Binding-site contacts:
Ligand atom OP2 contacts residue SER382 of chain 1.A at 3.3 Å.
Ligand atom N1 contacts residue ARG1345 of chain 1.A at 3.1 Å (salt-bridge).
Ligand atom C6 contacts residue ARG1345 of chain 1.A at 3.4 Å.
Ligand atom N1 contacts residue LYS533 of chain 1.A at 3.5 Å (salt-bridge).
Ligand atom C5' contacts residue GLU387 of chain 1.A at 3.2 Å.
Ligand atom O3' contacts residue ARG1418 of chain 1.A at 3.5 Å (salt-bridge).
Ligand atom O6 contacts residue LYS544 of chain 1.A at 2.5 Å (salt-bridge).
Ligand atom C4' contacts residue GLU387 of chain 1.A at 3.4 Å.
Ligand atom P contacts residue ARG1418 of chain 1.A at 3.2 Å.
Ligand atom C6 contacts residue LYS386 of chain 1.A at 3.4 Å.
Ligand atom C6 contacts residue CYS1420 of chain 1.A at 3.3 Å (hydrophobic).
Ligand atom O4' contacts residue TYR1414 of chain 1.A at 3.5 Å.
Ligand atom C5 contacts residue TYR1414 of chain 1.A at 3.5 Å (hydrophobic).
Ligand atom OP1 contacts residue ARG1418 of chain 1.A at 2.6 Å (salt-bridge).
Ligand atom C2 contacts residue LEU1254 of chain 1.A at 3.1 Å (hydrophobic).
Ligand atom N3 contacts residue SER530 of chain 1.A at 3.2 Å (h-bond).
Ligand atom N1 contacts residue VAL1340 of chain 1.A at 2.5 Å (h-bond).
Ligand atom C6 contacts residue VAL1340 of chain 1.A at 3.1 Å (hydrophobic).
Ligand atom O5' contacts residue ARG1418 of chain 1.A at 3.1 Å (salt-bridge).
Ligand atom N2 contacts residue LEU1254 of chain 1.A at 2.5 Å (h-bond).
Ligand atom C6 contacts residue TYR1414 of chain 1.A at 3.5 Å (hydrophobic).
Ligand atom C8 contacts residue TYR408 of chain 1.A at 3.4 Å (hydrophobic).
Ligand atom C8 contacts residue HIS1419 of chain 1.A at 3.4 Å.
Ligand atom O2' contacts residue PRO401 of chain 1.A at 3.5 Å.
Ligand atom O4 contacts residue LYS533 of chain 1.A at 3.3 Å.
Ligand atom O3' contacts residue GLU387 of chain 1.A at 3.1 Å (salt-bridge).
Ligand atom O6 contacts residue CYS1420 of chain 1.A at 3.0 Å (h-bond).
Ligand atom N7 contacts residue TYR408 of chain 1.A at 3.2 Å.
Ligand atom O4 contacts residue ARG410 of chain 1.A at 3.4 Å (salt-bridge).
Ligand atom O4' contacts residue ASP383 of chain 1.A at 3.1 Å (salt-bridge).
Ligand atom N3 contacts residue LEU1254 of chain 1.A at 3.2 Å (h-bond).
Ligand atom O6 contacts residue VAL1340 of chain 1.A at 2.9 Å (h-bond).
Ligand atom O2 contacts residue SER530 of chain 1.A at 3.5 Å (h-bond).
Ligand atom O2' contacts residue ARG1418 of chain 1.A at 3.5 Å.
Ligand atom O3' contacts residue LYS405 of chain 1.A at 3.2 Å.
Ligand atom OP1 contacts residue LYS405 of chain 1.A at 3.5 Å (salt-bridge).
Ligand atom C2 contacts residue ARG1345 of chain 1.A at 3.3 Å.
Ligand atom O4 contacts residue LYS405 of chain 1.A at 2.9 Å (salt-bridge).
Ligand atom O2 contacts residue GLN534 of chain 1.A at 2.6 Å (h-bond).
Ligand atom OP1 contacts residue TYR408 of chain 1.A at 2.7 Å (h-bond).

A protein and the small-molecule ligand that binds it are described below.
Small molecule (SMILES): Nc1nc(=O)c2ncn([C@@H]3O[C@H](CO[P](=O)(O)O[C@H]4[C@@H](O)[C@H](n5ccc(=O)[nH]c5=O)O[C@@H]4CO[P](=O)(O)O[C@H]4[C@@H](O)[C@H](n5cnc6c(=O)nc(N)[nH]c65)O[C@@H]4CO[P](=O)(O)O[C@H]4[C@@H](O)[C@H](n5ccc(=O)[nH]c5=O)O[C@@H]4COP(=O)=O)[C@@H](O[P](=O)(O)OC[C@H]4O[C@@H](n5ccc(=O)[nH]c5=O)[C@H](O)[C@@H]4O)[C@H]3O)c2[nH]1

Sequence of chain 1.A:
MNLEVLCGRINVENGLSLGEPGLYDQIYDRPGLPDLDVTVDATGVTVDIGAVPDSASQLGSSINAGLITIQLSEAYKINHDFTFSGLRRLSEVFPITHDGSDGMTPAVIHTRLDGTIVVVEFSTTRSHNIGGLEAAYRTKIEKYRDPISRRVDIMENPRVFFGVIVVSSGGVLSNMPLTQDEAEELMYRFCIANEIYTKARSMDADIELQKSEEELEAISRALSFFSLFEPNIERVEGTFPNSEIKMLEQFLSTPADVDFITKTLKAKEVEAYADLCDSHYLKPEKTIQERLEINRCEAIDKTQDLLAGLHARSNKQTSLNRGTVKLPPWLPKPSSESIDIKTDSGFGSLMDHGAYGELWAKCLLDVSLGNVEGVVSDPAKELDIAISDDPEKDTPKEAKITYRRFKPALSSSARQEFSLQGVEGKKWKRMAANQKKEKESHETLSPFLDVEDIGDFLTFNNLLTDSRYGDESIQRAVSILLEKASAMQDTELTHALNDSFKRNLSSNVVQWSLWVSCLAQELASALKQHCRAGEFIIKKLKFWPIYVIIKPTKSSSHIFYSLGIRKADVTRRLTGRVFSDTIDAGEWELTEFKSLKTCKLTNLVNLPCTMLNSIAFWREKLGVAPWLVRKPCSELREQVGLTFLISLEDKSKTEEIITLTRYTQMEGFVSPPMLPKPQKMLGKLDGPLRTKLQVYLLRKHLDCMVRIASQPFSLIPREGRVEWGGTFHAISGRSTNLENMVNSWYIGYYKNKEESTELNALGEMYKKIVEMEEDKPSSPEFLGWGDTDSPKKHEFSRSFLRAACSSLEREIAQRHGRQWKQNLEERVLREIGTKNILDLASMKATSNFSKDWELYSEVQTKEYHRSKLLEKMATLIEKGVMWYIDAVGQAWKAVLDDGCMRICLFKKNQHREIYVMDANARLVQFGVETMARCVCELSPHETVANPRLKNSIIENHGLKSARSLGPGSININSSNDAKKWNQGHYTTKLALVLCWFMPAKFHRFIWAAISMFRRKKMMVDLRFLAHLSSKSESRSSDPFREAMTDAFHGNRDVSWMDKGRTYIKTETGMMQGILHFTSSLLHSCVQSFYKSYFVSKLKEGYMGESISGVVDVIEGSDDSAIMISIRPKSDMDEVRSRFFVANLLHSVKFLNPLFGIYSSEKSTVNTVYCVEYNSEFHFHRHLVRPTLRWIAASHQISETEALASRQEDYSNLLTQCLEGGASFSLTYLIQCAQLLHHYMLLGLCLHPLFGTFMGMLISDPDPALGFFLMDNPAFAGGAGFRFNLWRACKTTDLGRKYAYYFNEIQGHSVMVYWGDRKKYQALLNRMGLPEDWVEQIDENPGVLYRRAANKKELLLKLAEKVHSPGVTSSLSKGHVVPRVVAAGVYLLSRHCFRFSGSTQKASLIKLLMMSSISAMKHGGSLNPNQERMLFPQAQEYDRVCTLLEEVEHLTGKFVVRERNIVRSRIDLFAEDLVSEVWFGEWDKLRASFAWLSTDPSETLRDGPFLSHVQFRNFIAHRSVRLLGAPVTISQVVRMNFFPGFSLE